This protein binds this small molecule.
Small molecule (SMILES): C[C@@H]1OC[C@@H](O)[C@H](O[C@@H]2O[C@H](CO)[C@@H](O)[C@H](O)[C@H]2O)[C@@H]1O

Binding-site contacts:
Ligand atom O4 contacts residue ALA61 of chain 1.B at 4.3 Å.
Ligand atom O3 contacts residue THR44 of chain 1.A at 4.3 Å.
Ligand atom O4 contacts residue ASN59 of chain 1.B at 3.2 Å (h-bond).
Ligand atom O5 contacts residue THR44 of chain 1.A at 2.2 Å (h-bond).
Ligand atom C6 contacts residue THR44 of chain 1.A at 4.1 Å.
Ligand atom C3 contacts residue CYS45 of chain 1.A at 4.0 Å (hydrophobic).
Ligand atom C6 contacts residue PRO85 of chain 1.A at 4.3 Å (hydrophobic).
Ligand atom O5 contacts residue CYS45 of chain 1.A at 4.5 Å.
Ligand atom C4 contacts residue PRO85 of chain 1.A at 4.0 Å (hydrophobic).
Ligand atom C4 contacts residue ASN59 of chain 1.B at 4.4 Å.
Ligand atom O2 contacts residue THR44 of chain 1.A at 2.9 Å (h-bond).
Ligand atom O6 contacts residue VAL43 of chain 1.A at 4.2 Å.
Ligand atom C5 contacts residue THR44 of chain 1.A at 2.8 Å.
Ligand atom C6 contacts residue CYS45 of chain 1.A at 4.2 Å (hydrophobic).
Ligand atom O4 contacts residue PRO85 of chain 1.A at 4.1 Å.
Ligand atom C1 contacts residue THR44 of chain 1.A at 1.4 Å.
Ligand atom C4 contacts residue THR44 of chain 1.A at 3.5 Å.
Ligand atom C4 contacts residue CYS45 of chain 1.A at 3.8 Å (hydrophobic).
Ligand atom C2 contacts residue THR44 of chain 1.A at 2.5 Å.
Ligand atom C1 contacts residue CYS45 of chain 1.A at 4.1 Å (hydrophobic).
Ligand atom C5 contacts residue CYS45 of chain 1.A at 3.9 Å (hydrophobic).
Ligand atom O6 contacts residue ASN59 of chain 1.B at 3.5 Å (h-bond).
Ligand atom O2 contacts residue PRO85 of chain 1.A at 3.8 Å.
Ligand atom O4 contacts residue THR44 of chain 1.A at 4.5 Å.
Ligand atom C3 contacts residue THR44 of chain 1.A at 3.0 Å.
Ligand atom C5 contacts residue ASN59 of chain 1.B at 4.1 Å.
Ligand atom C6 contacts residue ASN59 of chain 1.B at 4.2 Å.

Sequence of chain 1.A:
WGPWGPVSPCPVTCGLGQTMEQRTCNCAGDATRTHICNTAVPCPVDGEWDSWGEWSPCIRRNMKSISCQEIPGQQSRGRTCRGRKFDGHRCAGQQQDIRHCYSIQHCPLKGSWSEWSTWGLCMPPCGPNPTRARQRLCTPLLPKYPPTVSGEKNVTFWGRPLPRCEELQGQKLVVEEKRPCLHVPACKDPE

Sequence of chain 1.B:
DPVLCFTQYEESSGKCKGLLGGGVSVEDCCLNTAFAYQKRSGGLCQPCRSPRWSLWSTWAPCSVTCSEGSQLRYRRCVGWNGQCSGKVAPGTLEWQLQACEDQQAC